Sequence of chain 1.D:
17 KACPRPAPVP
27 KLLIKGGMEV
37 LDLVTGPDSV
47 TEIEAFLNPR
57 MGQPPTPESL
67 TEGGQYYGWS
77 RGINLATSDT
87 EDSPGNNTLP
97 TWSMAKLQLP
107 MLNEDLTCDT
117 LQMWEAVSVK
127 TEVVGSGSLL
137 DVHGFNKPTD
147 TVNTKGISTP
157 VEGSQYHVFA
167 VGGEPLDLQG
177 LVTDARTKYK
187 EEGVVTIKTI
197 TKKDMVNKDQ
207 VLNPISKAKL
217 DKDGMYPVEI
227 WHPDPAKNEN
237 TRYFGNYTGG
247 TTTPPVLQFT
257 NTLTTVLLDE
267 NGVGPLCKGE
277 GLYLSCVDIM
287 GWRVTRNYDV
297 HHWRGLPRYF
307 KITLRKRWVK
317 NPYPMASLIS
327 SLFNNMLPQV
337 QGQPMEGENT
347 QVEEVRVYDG

Binding-site contacts:
Ligand atom O3 contacts residue ASN80 of chain 1.D at 3.8 Å.
Ligand atom C6 contacts residue TYR72 of chain 1.D at 3.8 Å (hydrophobic).
Ligand atom C3 contacts residue HIS298 of chain 1.D at 3.9 Å.
Ligand atom C6 contacts residue ASN93 of chain 1.D at 3.2 Å.
Ligand atom C4 contacts residue ARG77 of chain 1.D at 4.1 Å.
Ligand atom C4 contacts residue HIS298 of chain 1.D at 3.7 Å.
Ligand atom O8 contacts residue ARG77 of chain 1.D at 3.6 Å.
Ligand atom O1B contacts residue ARG77 of chain 1.D at 2.8 Å (salt-bridge).
Ligand atom O4 contacts residue ILE79 of chain 1.D at 4.2 Å.
Ligand atom O1A contacts residue GLY78 of chain 1.D at 4.1 Å.
Ligand atom C4 contacts residue TYR72 of chain 1.D at 3.4 Å (hydrophobic).
Ligand atom C1 contacts residue ARG77 of chain 1.D at 3.4 Å.
Ligand atom C4 contacts residue VAL296 of chain 1.D at 4.2 Å (hydrophobic).
Ligand atom O8 contacts residue TYR72 of chain 1.D at 3.7 Å.
Ligand atom O1B contacts residue TYR72 of chain 1.D at 4.0 Å.
Ligand atom C3 contacts residue VAL296 of chain 1.D at 3.5 Å (hydrophobic).
Ligand atom C2 contacts residue ARG77 of chain 1.D at 4.0 Å.
Ligand atom O4 contacts residue HIS298 of chain 1.D at 2.6 Å (h-bond).
Ligand atom C5 contacts residue TYR72 of chain 1.D at 3.6 Å (hydrophobic).
Ligand atom C1 contacts residue TYR72 of chain 1.D at 3.8 Å (hydrophobic).
Ligand atom C6 contacts residue THR94 of chain 1.D at 4.2 Å.
Ligand atom O3 contacts residue VAL296 of chain 1.D at 4.3 Å.
Ligand atom O1A contacts residue ARG77 of chain 1.D at 2.8 Å (salt-bridge).
Ligand atom O4 contacts residue TYR72 of chain 1.D at 3.9 Å.
Ligand atom O1A contacts residue TYR72 of chain 1.D at 3.3 Å.
Ligand atom O3 contacts residue ARG77 of chain 1.D at 4.3 Å.
Ligand atom C11 contacts residue ASP85 of chain 1.E at 3.6 Å.
Ligand atom O3 contacts residue GLY78 of chain 1.D at 3.8 Å.
Ligand atom C3 contacts residue GLY78 of chain 1.D at 4.0 Å.
Ligand atom O4 contacts residue VAL296 of chain 1.D at 4.0 Å.
Ligand atom O4 contacts residue GLY78 of chain 1.D at 3.1 Å (h-bond).
Ligand atom O4 contacts residue THR291 of chain 1.D at 4.0 Å.
Ligand atom O10 contacts residue THR291 of chain 1.D at 3.8 Å.
Ligand atom O4 contacts residue ARG77 of chain 1.D at 4.3 Å.
Ligand atom C10 contacts residue TYR72 of chain 1.D at 3.8 Å (hydrophobic).
Ligand atom C4 contacts residue GLY78 of chain 1.D at 3.8 Å.
Ligand atom N5 contacts residue TYR72 of chain 1.D at 3.0 Å (h-bond).
Ligand atom C3 contacts residue ARG77 of chain 1.D at 3.4 Å.
Ligand atom O6 contacts residue ASN93 of chain 1.D at 3.4 Å (h-bond).
Ligand atom C11 contacts residue TYR72 of chain 1.D at 4.0 Å (hydrophobic).

Sequence of chain 1.E:
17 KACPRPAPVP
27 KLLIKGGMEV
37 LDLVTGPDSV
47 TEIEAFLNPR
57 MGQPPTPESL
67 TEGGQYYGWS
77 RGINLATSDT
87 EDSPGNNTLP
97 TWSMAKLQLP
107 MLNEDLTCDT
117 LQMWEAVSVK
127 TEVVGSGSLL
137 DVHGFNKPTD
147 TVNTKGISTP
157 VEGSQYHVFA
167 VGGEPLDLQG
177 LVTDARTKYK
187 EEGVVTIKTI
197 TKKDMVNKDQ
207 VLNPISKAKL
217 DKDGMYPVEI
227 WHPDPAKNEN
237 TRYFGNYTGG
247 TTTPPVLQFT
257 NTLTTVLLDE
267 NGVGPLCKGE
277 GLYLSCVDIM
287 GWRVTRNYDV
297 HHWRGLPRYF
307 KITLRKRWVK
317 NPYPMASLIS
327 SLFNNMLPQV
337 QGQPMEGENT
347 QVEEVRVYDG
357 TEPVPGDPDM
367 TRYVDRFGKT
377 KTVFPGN

This protein binds this small molecule.
Small molecule (SMILES): CC(=O)N[C@H]1[C@H]([C@H](O)[C@H](O)CO)O[C@@](O[C@H]2[C@@H](O)[C@@H](CO)O[C@@H](O[C@H]3[C@H](O)[C@@H](O)[C@H](O)O[C@@H]3CO)[C@@H]2O)(C(=O)O)C[C@@H]1O